Binding-site contacts:
Ligand atom O4 contacts residue PRO329 of chain 1.C at 4.1 Å.
Ligand atom C5 contacts residue LEU338 of chain 1.C at 4.2 Å (hydrophobic).
Ligand atom C5 contacts residue ASP363 of chain 1.C at 4.3 Å.
Ligand atom O4 contacts residue PHE301 of chain 1.C at 3.3 Å (h-bond).
Ligand atom C6 contacts residue LYS340 of chain 1.C at 3.6 Å.
Ligand atom O4 contacts residue ASP298 of chain 1.C at 2.6 Å (salt-bridge).
Ligand atom O6 contacts residue LYS340 of chain 1.C at 2.8 Å (salt-bridge).
Ligand atom O6 contacts residue ALA364 of chain 1.C at 2.8 Å (h-bond).
Ligand atom C3 contacts residue LYS300 of chain 1.C at 4.2 Å.
Ligand atom C4 contacts residue PRO329 of chain 1.C at 4.4 Å (hydrophobic).
Ligand atom C6 contacts residue LEU383 of chain 1.C at 3.8 Å (hydrophobic).
Ligand atom C6 contacts residue LYS300 of chain 1.C at 4.1 Å.
Ligand atom O6 contacts residue ALA364 of chain 1.C at 3.8 Å.
Ligand atom C4 contacts residue PHE301 of chain 1.C at 4.1 Å (hydrophobic).
Ligand atom C4 contacts residue ASP298 of chain 1.C at 3.4 Å.
Ligand atom O3 contacts residue ASP298 of chain 1.C at 2.7 Å (salt-bridge).
Ligand atom O5 contacts residue LYS340 of chain 1.C at 3.1 Å (salt-bridge).
Ligand atom O4 contacts residue VAL361 of chain 1.C at 3.8 Å.
Ligand atom C6 contacts residue ALA364 of chain 1.C at 3.7 Å (hydrophobic).
Ligand atom O3 contacts residue PRO329 of chain 1.C at 4.3 Å.
Ligand atom C5 contacts residue LEU383 of chain 1.C at 3.8 Å (hydrophobic).
Ligand atom O6 contacts residue HIS305 of chain 1.C at 3.9 Å.
Ligand atom O4 contacts residue LYS300 of chain 1.C at 3.6 Å.
Ligand atom O3 contacts residue LYS300 of chain 1.C at 3.8 Å.
Ligand atom C6 contacts residue ASP363 of chain 1.C at 3.4 Å.
Ligand atom O6 contacts residue LEU338 of chain 1.C at 3.8 Å.
Ligand atom C2 contacts residue LYS340 of chain 1.C at 4.3 Å.
Ligand atom C6 contacts residue VAL361 of chain 1.C at 4.2 Å (hydrophobic).
Ligand atom O6 contacts residue ASP298 of chain 1.C at 2.6 Å (salt-bridge).
Ligand atom C6 contacts residue ASP298 of chain 1.C at 4.0 Å.
Ligand atom O6 contacts residue LEU383 of chain 1.C at 3.5 Å.
Ligand atom C3 contacts residue ASP298 of chain 1.C at 3.2 Å.
Ligand atom C6 contacts residue LEU338 of chain 1.C at 3.5 Å (hydrophobic).
Ligand atom O4 contacts residue LEU383 of chain 1.C at 4.4 Å.
Ligand atom C4 contacts residue LYS300 of chain 1.C at 3.8 Å.
Ligand atom O6 contacts residue ASP363 of chain 1.C at 2.7 Å (salt-bridge).
Ligand atom C1 contacts residue LYS340 of chain 1.C at 4.5 Å.
Ligand atom C5 contacts residue LYS340 of chain 1.C at 3.9 Å.
Ligand atom O5 contacts residue ASP363 of chain 1.C at 3.7 Å.

Sequence of chain 1.C:
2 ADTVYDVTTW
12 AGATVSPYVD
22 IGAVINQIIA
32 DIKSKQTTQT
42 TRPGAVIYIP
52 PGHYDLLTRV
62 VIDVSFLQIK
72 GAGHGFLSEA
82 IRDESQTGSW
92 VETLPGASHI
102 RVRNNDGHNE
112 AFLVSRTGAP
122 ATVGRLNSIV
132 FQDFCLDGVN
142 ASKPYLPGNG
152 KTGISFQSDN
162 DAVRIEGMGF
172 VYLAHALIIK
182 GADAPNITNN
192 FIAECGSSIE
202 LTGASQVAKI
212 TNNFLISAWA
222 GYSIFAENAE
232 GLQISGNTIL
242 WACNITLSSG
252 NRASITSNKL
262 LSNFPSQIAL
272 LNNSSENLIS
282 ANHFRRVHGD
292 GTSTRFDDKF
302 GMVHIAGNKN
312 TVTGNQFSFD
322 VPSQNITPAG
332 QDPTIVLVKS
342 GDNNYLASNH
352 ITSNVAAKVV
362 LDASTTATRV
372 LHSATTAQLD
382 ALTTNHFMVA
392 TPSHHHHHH

A small-molecule ligand and the protein it binds are described below.
Small molecule (SMILES): OC[C@H]1O[C@@](CO)(OC[C@@]2(OC[C@@]3(OC[C@@]4(O[C@H]5O[C@H](CO)[C@@H](O)[C@H](O)[C@H]5O)O[C@H](CO)[C@@H](O)[C@@H]4O)O[C@H](CO)[C@@H](O)[C@@H]3O)O[C@H](CO)[C@@H](O)[C@@H]2O)[C@@H](O)[C@@H]1O